This small molecule binds to this protein.
Small molecule (SMILES): N[C@H](CCC(=O)O)C(=O)O

Binding-site contacts:
Ligand atom C contacts residue THR72 of chain 1.A at 3.6 Å.
Ligand atom OXT contacts residue CYS70 of chain 1.A at 3.8 Å.
Ligand atom C contacts residue CYS181 of chain 1.A at 3.9 Å (hydrophobic).
Ligand atom O contacts residue CYS181 of chain 1.A at 3.9 Å.
Ligand atom CA contacts residue CYS70 of chain 1.A at 3.4 Å (hydrophobic).
Ligand atom OXT contacts residue THR182 of chain 1.A at 3.0 Å (h-bond).
Ligand atom O contacts residue ASN71 of chain 1.A at 3.8 Å.
Ligand atom N contacts residue THR182 of chain 1.A at 3.0 Å (h-bond).
Ligand atom OE1 contacts residue TYR39 of chain 1.A at 2.8 Å (h-bond).
Ligand atom N contacts residue ASP7 of chain 1.A at 3.0 Å (salt-bridge).
Ligand atom OE2 contacts residue TYR39 of chain 1.A at 3.4 Å (h-bond).
Ligand atom C contacts residue THR182 of chain 1.A at 3.8 Å.
Ligand atom C contacts residue CYS70 of chain 1.A at 3.6 Å (hydrophobic).
Ligand atom OE1 contacts residue PRO38 of chain 1.A at 3.4 Å.
Ligand atom CD contacts residue TYR39 of chain 1.A at 3.4 Å (hydrophobic).
Ligand atom OXT contacts residue ASN71 of chain 1.A at 2.9 Å (h-bond).
Ligand atom CD contacts residue SER8 of chain 1.A at 3.6 Å.
Ligand atom CG contacts residue VAL146 of chain 1.A at 3.9 Å (hydrophobic).
Ligand atom O contacts residue THR116 of chain 1.A at 3.4 Å.
Ligand atom O contacts residue THR72 of chain 1.A at 2.7 Å (h-bond).
Ligand atom OXT contacts residue CYS181 of chain 1.A at 3.6 Å.
Ligand atom C contacts residue ASN71 of chain 1.A at 3.6 Å.
Ligand atom N contacts residue CYS70 of chain 1.A at 3.1 Å (h-bond).
Ligand atom OE2 contacts residue PRO38 of chain 1.A at 3.3 Å.
Ligand atom CB contacts residue THR182 of chain 1.A at 3.5 Å.
Ligand atom OE1 contacts residue GLY40 of chain 1.A at 3.8 Å.
Ligand atom CA contacts residue THR182 of chain 1.A at 3.6 Å.
Ligand atom CB contacts residue CYS181 of chain 1.A at 3.6 Å (hydrophobic).
Ligand atom OE2 contacts residue GLY40 of chain 1.A at 2.8 Å (h-bond).
Ligand atom OE1 contacts residue SER8 of chain 1.A at 2.7 Å (h-bond).
Ligand atom CG contacts residue HIS183 of chain 1.A at 3.8 Å.
Ligand atom CD contacts residue PRO38 of chain 1.A at 3.6 Å (hydrophobic).
Ligand atom CD contacts residue GLY40 of chain 1.A at 3.7 Å.
Ligand atom OE1 contacts residue VAL37 of chain 1.A at 3.8 Å.
Ligand atom OXT contacts residue THR72 of chain 1.A at 3.9 Å.
Ligand atom OE2 contacts residue THR116 of chain 1.A at 3.7 Å.
Ligand atom CA contacts residue THR72 of chain 1.A at 4.0 Å.
Ligand atom CG contacts residue SER8 of chain 1.A at 3.7 Å.
Ligand atom N contacts residue SER8 of chain 1.A at 3.3 Å (h-bond).
Ligand atom CB contacts residue HIS183 of chain 1.A at 3.8 Å.

Sequence of chain 1.A:
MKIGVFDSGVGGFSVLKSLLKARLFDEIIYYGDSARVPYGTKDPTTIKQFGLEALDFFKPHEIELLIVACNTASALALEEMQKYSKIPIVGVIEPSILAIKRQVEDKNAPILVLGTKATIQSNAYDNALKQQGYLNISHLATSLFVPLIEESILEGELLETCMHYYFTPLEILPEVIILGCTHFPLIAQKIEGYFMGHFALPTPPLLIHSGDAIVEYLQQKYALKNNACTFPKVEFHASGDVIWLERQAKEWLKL